This small molecule binds to this protein.
Small molecule (SMILES): Nc1ncnc2c1ncn2[C@H]1C[C@H](O)[C@@H](COP(=O)(O)O)O1

Binding-site contacts:
Ligand atom C2 contacts residue PRO416 of chain 1.H at 3.1 Å (hydrophobic).
Ligand atom C5 contacts residue PRO205 of chain 1.H at 3.6 Å (hydrophobic).
Ligand atom N7 contacts residue PRO205 of chain 1.H at 3.7 Å.
Ligand atom N1 contacts residue PRO205 of chain 1.H at 4.4 Å.
Ligand atom C4 contacts residue PRO416 of chain 1.H at 4.1 Å (hydrophobic).
Ligand atom C4 contacts residue PRO205 of chain 1.H at 4.2 Å (hydrophobic).
Ligand atom P contacts residue DC1 of chain 1.WB at 1.6 Å.
Ligand atom O5' contacts residue DC1 of chain 1.WB at 2.5 Å (h-bond).
Ligand atom N6 contacts residue ASN394 of chain 1.H at 4.0 Å.
Ligand atom C5 contacts residue HIS415 of chain 1.H at 4.4 Å.
Ligand atom N7 contacts residue HIS415 of chain 1.H at 3.6 Å.
Ligand atom C5' contacts residue DC1 of chain 1.WB at 3.1 Å.
Ligand atom OP1 contacts residue DC1 of chain 1.WB at 2.5 Å (h-bond).
Ligand atom C2' contacts residue HIS415 of chain 1.H at 4.3 Å.
Ligand atom C4' contacts residue DC1 of chain 1.WB at 4.5 Å.
Ligand atom N6 contacts residue PRO416 of chain 1.H at 4.3 Å.
Ligand atom C6 contacts residue PRO205 of chain 1.H at 3.7 Å (hydrophobic).
Ligand atom C6 contacts residue PRO416 of chain 1.H at 3.7 Å (hydrophobic).
Ligand atom OP2 contacts residue DC1 of chain 1.WB at 2.5 Å (h-bond).
Ligand atom C1' contacts residue PRO416 of chain 1.H at 4.3 Å (hydrophobic).
Ligand atom C2 contacts residue GLY424 of chain 1.H at 4.2 Å.
Ligand atom N6 contacts residue PRO205 of chain 1.H at 3.9 Å.
Ligand atom N1 contacts residue VAL204 of chain 1.H at 4.4 Å.
Ligand atom C8 contacts residue HIS415 of chain 1.H at 3.6 Å.
Ligand atom N9 contacts residue HIS415 of chain 1.H at 4.2 Å.
Ligand atom N1 contacts residue GLY424 of chain 1.H at 4.1 Å.
Ligand atom C5 contacts residue PRO416 of chain 1.H at 4.2 Å (hydrophobic).
Ligand atom N3 contacts residue PRO416 of chain 1.H at 3.5 Å.
Ligand atom N6 contacts residue SER417 of chain 1.H at 4.3 Å.
Ligand atom N1 contacts residue PRO416 of chain 1.H at 3.1 Å (h-bond).
Ligand atom C8 contacts residue PRO205 of chain 1.H at 4.3 Å (hydrophobic).
Ligand atom N9 contacts residue PRO416 of chain 1.H at 4.4 Å.

Sequence of chain 1.H:
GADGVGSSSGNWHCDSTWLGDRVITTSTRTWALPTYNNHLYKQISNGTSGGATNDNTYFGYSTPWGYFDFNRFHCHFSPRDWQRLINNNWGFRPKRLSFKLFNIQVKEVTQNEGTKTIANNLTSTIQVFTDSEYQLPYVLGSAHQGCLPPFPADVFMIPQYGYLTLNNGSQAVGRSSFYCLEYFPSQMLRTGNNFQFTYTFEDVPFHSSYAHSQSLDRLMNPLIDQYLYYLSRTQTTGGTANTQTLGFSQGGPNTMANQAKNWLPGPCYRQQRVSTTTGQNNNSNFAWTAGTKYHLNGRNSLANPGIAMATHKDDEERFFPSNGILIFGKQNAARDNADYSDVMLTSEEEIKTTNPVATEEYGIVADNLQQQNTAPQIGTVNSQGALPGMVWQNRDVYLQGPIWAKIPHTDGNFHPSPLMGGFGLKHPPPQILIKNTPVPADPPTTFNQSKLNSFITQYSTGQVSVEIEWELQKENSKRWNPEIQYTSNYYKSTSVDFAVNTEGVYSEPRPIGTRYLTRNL